Binding-site contacts:
Ligand atom N1 contacts residue VAL156 of chain 1.A at 2.9 Å (h-bond).
Ligand atom C8 contacts residue PHE211 of chain 1.A at 3.8 Å (hydrophobic).
Ligand atom C5 contacts residue ASP201 of chain 1.A at 3.8 Å.
Ligand atom C9 contacts residue GLY81 of chain 1.A at 3.9 Å.
Ligand atom C8 contacts residue SER200 of chain 1.A at 3.3 Å.
Ligand atom C8 contacts residue PHE155 of chain 1.A at 3.8 Å (hydrophobic).
Ligand atom N6 contacts residue ASP201 of chain 1.A at 3.0 Å (salt-bridge).
Ligand atom C6 contacts residue ASP201 of chain 1.A at 3.9 Å.
Ligand atom N7 contacts residue GLY81 of chain 1.A at 3.3 Å (h-bond).
Ligand atom N1 contacts residue VAL175 of chain 1.A at 3.9 Å.
Ligand atom C9 contacts residue TRS1 of chain 1.D at 2.7 Å.
Ligand atom N6 contacts residue VAL156 of chain 1.A at 3.0 Å (h-bond).
Ligand atom C8 contacts residue ALA80 of chain 1.A at 3.4 Å (hydrophobic).
Ligand atom C6 contacts residue VAL156 of chain 1.A at 3.8 Å (hydrophobic).
Ligand atom N3 contacts residue GLU176 of chain 1.A at 3.3 Å.
Ligand atom N6 contacts residue ALA203 of chain 1.A at 3.5 Å.
Ligand atom C8 contacts residue GLY81 of chain 1.A at 3.5 Å.
Ligand atom C9 contacts residue ALA80 of chain 1.A at 3.6 Å (hydrophobic).
Ligand atom C5 contacts residue PHE155 of chain 1.A at 3.3 Å (hydrophobic).
Ligand atom C6 contacts residue PHE155 of chain 1.A at 3.6 Å (hydrophobic).
Ligand atom N7 contacts residue ASP201 of chain 1.A at 2.6 Å (salt-bridge).
Ligand atom N3 contacts residue TRS1 of chain 1.D at 3.7 Å.
Ligand atom N7 contacts residue PHE155 of chain 1.A at 3.4 Å.
Ligand atom N7 contacts residue ALA80 of chain 1.A at 3.5 Å.
Ligand atom C2 contacts residue VAL154 of chain 1.A at 3.5 Å (hydrophobic).
Ligand atom N3 contacts residue MET177 of chain 1.A at 3.7 Å.
Ligand atom C4 contacts residue VAL175 of chain 1.A at 3.8 Å (hydrophobic).
Ligand atom N1 contacts residue PHE155 of chain 1.A at 3.6 Å.
Ligand atom C4 contacts residue TRS1 of chain 1.D at 3.9 Å.
Ligand atom C4 contacts residue GLY81 of chain 1.A at 3.9 Å.
Ligand atom C2 contacts residue VAL156 of chain 1.A at 3.8 Å (hydrophobic).
Ligand atom C5 contacts residue GLY81 of chain 1.A at 3.5 Å.
Ligand atom N6 contacts residue PHE155 of chain 1.A at 3.5 Å.
Ligand atom N3 contacts residue VAL175 of chain 1.A at 3.8 Å.
Ligand atom C8 contacts residue ASP201 of chain 1.A at 3.4 Å.
Ligand atom N7 contacts residue SER200 of chain 1.A at 3.6 Å.
Ligand atom C8 contacts residue TRS1 of chain 1.D at 3.5 Å.
Ligand atom C2 contacts residue GLU176 of chain 1.A at 3.9 Å.
Ligand atom C2 contacts residue PHE155 of chain 1.A at 3.7 Å (hydrophobic).
Ligand atom C4 contacts residue PHE155 of chain 1.A at 3.7 Å (hydrophobic).

Sequence of chain 1.A:
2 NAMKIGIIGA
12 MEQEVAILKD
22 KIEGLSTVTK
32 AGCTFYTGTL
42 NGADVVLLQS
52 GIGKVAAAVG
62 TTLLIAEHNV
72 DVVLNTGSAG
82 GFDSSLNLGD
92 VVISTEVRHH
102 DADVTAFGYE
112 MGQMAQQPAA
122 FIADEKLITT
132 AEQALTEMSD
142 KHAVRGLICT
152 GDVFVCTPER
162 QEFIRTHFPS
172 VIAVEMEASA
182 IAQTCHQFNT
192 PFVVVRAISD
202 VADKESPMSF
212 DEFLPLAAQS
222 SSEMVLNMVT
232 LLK

A small-molecule ligand and the protein it binds are described below.
Small molecule (SMILES): Nc1ncnc2cc[nH]c12